Binding-site contacts:
Ligand atom C74 contacts residue ALA41 of chain 3.C at 3.5 Å (hydrophobic).
Ligand atom C72 contacts residue GLY40 of chain 3.C at 3.8 Å.
Ligand atom O86 contacts residue ASP412 of chain 3.C at 3.4 Å.
Ligand atom O77 contacts residue ALA41 of chain 3.C at 3.8 Å.
Ligand atom C69 contacts residue ALA41 of chain 3.C at 3.8 Å (hydrophobic).
Ligand atom O85 contacts residue ALA41 of chain 3.C at 3.7 Å.
Ligand atom O85 contacts residue TRP42 of chain 3.C at 3.3 Å (h-bond).
Ligand atom O84 contacts residue ARG413 of chain 3.C at 3.2 Å (salt-bridge).
Ligand atom O82 contacts residue TRP42 of chain 3.C at 3.0 Å (h-bond).
Ligand atom S73 contacts residue PRO38 of chain 3.C at 3.8 Å.
Ligand atom C76 contacts residue ALA41 of chain 3.C at 3.8 Å (hydrophobic).
Ligand atom O85 contacts residue LEU416 of chain 3.C at 3.9 Å.
Ligand atom C68 contacts residue GLY40 of chain 3.C at 3.5 Å.
Ligand atom O81 contacts residue ALA409 of chain 3.C at 3.5 Å.
Ligand atom C71 contacts residue GLY40 of chain 3.C at 4.0 Å.
Ligand atom C76 contacts residue GLY40 of chain 3.C at 4.0 Å.
Ligand atom O82 contacts residue LYS171 of chain 3.C at 3.4 Å.
Ligand atom O77 contacts residue PRO38 of chain 3.C at 3.0 Å.
Ligand atom C65 contacts residue GLY40 of chain 3.C at 4.1 Å.
Ligand atom O86 contacts residue ALA409 of chain 3.C at 3.5 Å (h-bond).
Ligand atom S83 contacts residue TRP42 of chain 3.C at 4.1 Å.
Ligand atom C69 contacts residue GLY40 of chain 3.C at 3.9 Å.
Ligand atom O82 contacts residue GLY40 of chain 3.C at 4.3 Å.
Ligand atom C74 contacts residue GLY40 of chain 3.C at 4.1 Å.
Ligand atom O85 contacts residue ARG413 of chain 3.C at 3.9 Å.
Ligand atom S83 contacts residue ARG413 of chain 3.C at 4.2 Å.
Ligand atom C66 contacts residue GLY40 of chain 3.C at 3.6 Å.
Ligand atom C66 contacts residue ALA41 of chain 3.C at 4.3 Å (hydrophobic).
Ligand atom S83 contacts residue ALA409 of chain 3.C at 4.3 Å.
Ligand atom O79 contacts residue PRO39 of chain 3.C at 3.0 Å (h-bond).
Ligand atom O84 contacts residue ALA409 of chain 3.C at 3.9 Å.
Ligand atom O79 contacts residue ALA41 of chain 3.C at 3.4 Å (h-bond).
Ligand atom O79 contacts residue PRO38 of chain 3.C at 3.2 Å.
Ligand atom S73 contacts residue ALA41 of chain 3.C at 4.1 Å.
Ligand atom O86 contacts residue ARG413 of chain 3.C at 4.0 Å.
Ligand atom C72 contacts residue TRP42 of chain 3.C at 4.2 Å (hydrophobic).
Ligand atom S75 contacts residue TRP42 of chain 3.C at 4.3 Å.
Ligand atom O79 contacts residue GLY40 of chain 3.C at 3.7 Å.
Ligand atom O84 contacts residue TRP42 of chain 3.C at 3.2 Å.
Ligand atom O80 contacts residue LYS171 of chain 3.C at 4.1 Å.

Sequence of chain 3.C:
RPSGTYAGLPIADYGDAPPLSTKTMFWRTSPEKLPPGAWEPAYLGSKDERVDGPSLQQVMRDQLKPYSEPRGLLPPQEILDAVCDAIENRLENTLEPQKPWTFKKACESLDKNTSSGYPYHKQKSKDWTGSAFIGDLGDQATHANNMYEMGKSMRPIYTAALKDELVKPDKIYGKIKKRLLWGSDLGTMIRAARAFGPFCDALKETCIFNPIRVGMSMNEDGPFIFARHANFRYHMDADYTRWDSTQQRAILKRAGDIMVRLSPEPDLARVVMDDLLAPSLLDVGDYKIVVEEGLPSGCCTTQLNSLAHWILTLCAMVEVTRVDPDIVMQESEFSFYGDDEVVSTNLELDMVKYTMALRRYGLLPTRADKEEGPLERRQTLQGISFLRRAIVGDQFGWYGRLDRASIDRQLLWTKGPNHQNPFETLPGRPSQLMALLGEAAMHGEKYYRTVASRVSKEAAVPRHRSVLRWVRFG

The small molecule below binds the protein below.
Small molecule (SMILES): Cc1ccc(C(=O)Nc2ccc(S(=O)(=O)O)c3cc(S(=O)(=O)O)cc(S(=O)(=O)O)c23)cc1NC(=O)c1cccc(NC(=O)Nc2cccc(C(=O)Nc3cc(C(=O)Nc4ccc(S(=O)(=O)O)c5cc(S(=O)(=O)O)cc(S(=O)(=O)O)c45)ccc3C)c2)c1